This protein binds this small molecule.
Small molecule (SMILES): Nc1ncnc2c1ncn2[C@@H]1O[C@H](COP(=O)=O)[C@@H](O[P](=O)(O)OC[C@H]2O[C@@H](n3ccc(=O)[nH]c3=O)[C@H](O)[C@@H]2O)[C@H]1O

Binding-site contacts:
Ligand atom C2 contacts residue TRP38 of chain 29.B at 3.1 Å (hydrophobic).
Ligand atom C6 contacts residue TRP38 of chain 29.B at 3.6 Å (hydrophobic).
Ligand atom O2' contacts residue HIS28 of chain 44.A at 3.2 Å (h-bond).
Ligand atom N1 contacts residue TRP38 of chain 29.B at 3.3 Å.
Ligand atom C1' contacts residue TRP38 of chain 29.B at 4.0 Å (hydrophobic).
Ligand atom N9 contacts residue TRP38 of chain 29.B at 3.7 Å.
Ligand atom N6 contacts residue VAL30 of chain 44.A at 4.3 Å.
Ligand atom N6 contacts residue TRP38 of chain 29.B at 4.0 Å.
Ligand atom N3 contacts residue TRP38 of chain 29.B at 3.2 Å.
Ligand atom N7 contacts residue TRP38 of chain 29.B at 4.2 Å.
Ligand atom C8 contacts residue TRP38 of chain 29.B at 4.3 Å (hydrophobic).
Ligand atom C5 contacts residue TRP38 of chain 29.B at 3.7 Å (hydrophobic).
Ligand atom C4 contacts residue TRP38 of chain 29.B at 3.5 Å (hydrophobic).
Ligand atom O2' contacts residue TRP38 of chain 29.B at 4.2 Å.

Sequence of chain 29.B:
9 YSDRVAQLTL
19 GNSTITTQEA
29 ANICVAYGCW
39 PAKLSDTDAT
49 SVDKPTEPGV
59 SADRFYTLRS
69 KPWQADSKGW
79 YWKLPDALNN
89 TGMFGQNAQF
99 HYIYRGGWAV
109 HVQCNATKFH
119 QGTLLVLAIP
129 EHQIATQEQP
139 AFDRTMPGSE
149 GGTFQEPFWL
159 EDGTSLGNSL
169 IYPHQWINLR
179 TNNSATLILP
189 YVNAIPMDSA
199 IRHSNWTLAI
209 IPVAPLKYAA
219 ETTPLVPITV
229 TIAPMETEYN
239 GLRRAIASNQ

Sequence of chain 44.A:
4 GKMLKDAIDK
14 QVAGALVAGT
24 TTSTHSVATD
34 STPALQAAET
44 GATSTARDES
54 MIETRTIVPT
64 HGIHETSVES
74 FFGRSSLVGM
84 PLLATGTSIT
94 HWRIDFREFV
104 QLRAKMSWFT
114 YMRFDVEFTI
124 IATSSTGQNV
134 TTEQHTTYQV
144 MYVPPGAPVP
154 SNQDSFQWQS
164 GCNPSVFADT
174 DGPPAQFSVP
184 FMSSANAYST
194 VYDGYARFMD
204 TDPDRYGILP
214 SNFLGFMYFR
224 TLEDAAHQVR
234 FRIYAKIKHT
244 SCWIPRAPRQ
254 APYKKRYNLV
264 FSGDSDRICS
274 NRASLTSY